Binding-site contacts:
Ligand atom O4 contacts residue TYR72 of chain 1.F at 3.8 Å.
Ligand atom C6 contacts residue TYR72 of chain 1.F at 3.8 Å (hydrophobic).
Ligand atom C1 contacts residue TYR72 of chain 1.F at 4.0 Å (hydrophobic).
Ligand atom C6 contacts residue ASN93 of chain 1.F at 3.1 Å.
Ligand atom C3 contacts residue GLY78 of chain 1.F at 4.1 Å.
Ligand atom O3 contacts residue GLY78 of chain 1.F at 3.6 Å.
Ligand atom C5 contacts residue TYR72 of chain 1.F at 3.5 Å (hydrophobic).
Ligand atom O4 contacts residue HIS298 of chain 1.F at 3.0 Å (h-bond).
Ligand atom C1 contacts residue GLY78 of chain 1.F at 4.1 Å.
Ligand atom C5 contacts residue ASN93 of chain 1.F at 4.1 Å.
Ligand atom O4 contacts residue GLY78 of chain 1.F at 3.2 Å.
Ligand atom C4 contacts residue TYR72 of chain 1.F at 3.4 Å (hydrophobic).
Ligand atom C10 contacts residue TYR72 of chain 1.F at 4.1 Å (hydrophobic).
Ligand atom O4 contacts residue ILE79 of chain 1.F at 3.6 Å (h-bond).
Ligand atom C2 contacts residue GLY78 of chain 1.F at 4.1 Å.
Ligand atom C4 contacts residue GLY78 of chain 1.F at 3.4 Å.
Ligand atom C8 contacts residue ARG77 of chain 1.F at 4.1 Å.
Ligand atom O1B contacts residue ARG77 of chain 1.F at 2.5 Å (salt-bridge).
Ligand atom O4 contacts residue THR291 of chain 1.F at 3.4 Å.
Ligand atom O8 contacts residue TYR72 of chain 1.F at 3.9 Å.
Ligand atom C1 contacts residue SER89 of chain 1.F at 4.2 Å.
Ligand atom O1B contacts residue TYR72 of chain 1.F at 4.4 Å.
Ligand atom O1A contacts residue ARG77 of chain 1.F at 3.0 Å (salt-bridge).
Ligand atom C4 contacts residue HIS298 of chain 1.F at 4.0 Å.
Ligand atom C1 contacts residue ARG77 of chain 1.F at 3.1 Å.
Ligand atom O3 contacts residue VAL296 of chain 1.F at 4.3 Å.
Ligand atom O1B contacts residue SER89 of chain 1.F at 3.5 Å (h-bond).
Ligand atom C3 contacts residue VAL296 of chain 1.F at 3.7 Å (hydrophobic).
Ligand atom O1A contacts residue SER89 of chain 1.F at 4.1 Å.
Ligand atom O4 contacts residue ASN80 of chain 1.F at 4.0 Å.
Ligand atom O6 contacts residue ASN93 of chain 1.F at 3.0 Å (h-bond).
Ligand atom C3 contacts residue ARG77 of chain 1.F at 4.1 Å.
Ligand atom O1A contacts residue GLY78 of chain 1.F at 3.7 Å.
Ligand atom C6 contacts residue ARG77 of chain 1.F at 4.3 Å.
Ligand atom C3 contacts residue GLY78 of chain 1.F at 3.9 Å.
Ligand atom O8 contacts residue GLU87 of chain 1.F at 3.9 Å.
Ligand atom N5 contacts residue TYR72 of chain 1.F at 3.0 Å (h-bond).
Ligand atom O8 contacts residue ARG77 of chain 1.F at 3.1 Å (salt-bridge).
Ligand atom O1A contacts residue TYR72 of chain 1.F at 3.1 Å.
Ligand atom C3 contacts residue HIS298 of chain 1.F at 4.1 Å.

Sequence of chain 1.F:
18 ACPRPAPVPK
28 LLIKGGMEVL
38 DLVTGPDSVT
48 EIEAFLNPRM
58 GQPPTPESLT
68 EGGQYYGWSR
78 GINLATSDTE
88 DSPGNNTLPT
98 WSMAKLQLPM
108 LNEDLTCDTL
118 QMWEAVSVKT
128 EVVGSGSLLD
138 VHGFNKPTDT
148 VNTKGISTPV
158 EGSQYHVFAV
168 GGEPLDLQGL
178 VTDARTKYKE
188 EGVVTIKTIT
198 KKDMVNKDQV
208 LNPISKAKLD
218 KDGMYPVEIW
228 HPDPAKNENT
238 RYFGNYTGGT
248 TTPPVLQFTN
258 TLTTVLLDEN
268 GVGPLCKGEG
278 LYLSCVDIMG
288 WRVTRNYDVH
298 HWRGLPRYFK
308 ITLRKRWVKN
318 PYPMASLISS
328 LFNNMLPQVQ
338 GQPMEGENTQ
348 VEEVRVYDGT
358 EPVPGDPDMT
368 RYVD

This protein binds this small molecule.
Small molecule (SMILES): CC(=O)N[C@@H]1[C@@H](O[C@@H]2O[C@H](CO)[C@H](O)[C@H](O[C@]3(C(=O)O)C[C@H](O)[C@@H](NC(C)=O)[C@H]([C@H](O)[C@H](O)CO)O3)[C@H]2O)[C@H](O)[C@@H](CO[C@]2(C(=O)O)C[C@H](O)[C@@H](NC(C)=O)[C@H]([C@H](O)[C@H](O)CO)O2)O[C@H]1O